This small molecule binds to this protein.
Small molecule (SMILES): CC[C@H](C)[C@H](NC(=O)[C@@H](N)CC(=O)O)C(=O)N[C@@H](CC(N)=O)C(=O)N[C@@H](Cc1ccccc1)C(=O)N[C@@H](CO)C(=O)N[C@@H](CO)C(=O)N[C@H](C=O)CC(C)C

Sequence of chain 43.X:
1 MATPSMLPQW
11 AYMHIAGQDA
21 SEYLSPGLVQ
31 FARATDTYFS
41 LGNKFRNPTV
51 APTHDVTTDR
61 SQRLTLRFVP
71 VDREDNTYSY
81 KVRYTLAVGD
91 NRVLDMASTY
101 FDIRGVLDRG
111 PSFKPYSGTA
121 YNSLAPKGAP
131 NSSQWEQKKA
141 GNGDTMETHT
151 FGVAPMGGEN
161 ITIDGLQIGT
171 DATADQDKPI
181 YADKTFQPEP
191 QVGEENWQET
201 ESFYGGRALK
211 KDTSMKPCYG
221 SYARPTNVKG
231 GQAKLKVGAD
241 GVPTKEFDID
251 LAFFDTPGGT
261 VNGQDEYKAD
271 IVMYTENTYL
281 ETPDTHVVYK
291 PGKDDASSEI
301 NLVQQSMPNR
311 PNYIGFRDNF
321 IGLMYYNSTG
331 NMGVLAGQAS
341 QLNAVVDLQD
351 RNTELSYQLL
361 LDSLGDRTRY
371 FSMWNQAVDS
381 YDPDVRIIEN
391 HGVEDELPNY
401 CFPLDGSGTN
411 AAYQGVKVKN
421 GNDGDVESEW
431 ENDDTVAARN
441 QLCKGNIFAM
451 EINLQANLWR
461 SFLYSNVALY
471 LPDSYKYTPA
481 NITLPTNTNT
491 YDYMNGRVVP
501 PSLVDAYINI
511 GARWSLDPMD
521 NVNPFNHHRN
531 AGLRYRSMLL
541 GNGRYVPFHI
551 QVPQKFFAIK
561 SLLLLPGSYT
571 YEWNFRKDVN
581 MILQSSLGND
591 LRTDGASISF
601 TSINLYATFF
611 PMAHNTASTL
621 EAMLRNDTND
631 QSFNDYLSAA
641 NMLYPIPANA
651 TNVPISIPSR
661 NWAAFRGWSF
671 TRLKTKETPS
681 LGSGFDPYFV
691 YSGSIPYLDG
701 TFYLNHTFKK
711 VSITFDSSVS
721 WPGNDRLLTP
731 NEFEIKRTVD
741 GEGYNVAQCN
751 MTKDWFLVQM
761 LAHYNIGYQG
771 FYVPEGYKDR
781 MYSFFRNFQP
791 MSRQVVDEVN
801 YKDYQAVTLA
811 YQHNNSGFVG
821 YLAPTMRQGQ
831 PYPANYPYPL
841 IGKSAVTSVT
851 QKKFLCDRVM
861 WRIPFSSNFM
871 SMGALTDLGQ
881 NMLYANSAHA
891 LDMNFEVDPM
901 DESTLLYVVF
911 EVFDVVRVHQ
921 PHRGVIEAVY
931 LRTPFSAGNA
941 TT

Binding-site contacts:
Ligand atom CD1 contacts residue SER21 of chain 43.V at 3.4 Å.
Ligand atom CD1 contacts residue ARG666 of chain 43.X at 3.9 Å.
Ligand atom O contacts residue ALA874 of chain 43.X at 3.7 Å.
Ligand atom CG contacts residue GLY667 of chain 43.X at 3.7 Å.
Ligand atom OG contacts residue ARG46 of chain 43.V at 3.2 Å.
Ligand atom OD1 contacts residue GLY667 of chain 43.X at 3.3 Å (h-bond).
Ligand atom O contacts residue ASN634 of chain 43.X at 3.0 Å (h-bond).
Ligand atom CB contacts residue ALA874 of chain 43.X at 3.9 Å (hydrophobic).
Ligand atom CB contacts residue ASN47 of chain 43.V at 3.7 Å.
Ligand atom N contacts residue SER871 of chain 43.X at 3.6 Å.
Ligand atom ND2 contacts residue THR49 of chain 43.V at 3.9 Å.
Ligand atom OG contacts residue PHE45 of chain 43.V at 3.3 Å (h-bond).
Ligand atom OD2 contacts residue GLU911 of chain 43.X at 3.4 Å (salt-bridge).
Ligand atom CB contacts residue PHE913 of chain 43.X at 3.9 Å (hydrophobic).
Ligand atom CB contacts residue GLY42 of chain 43.V at 3.7 Å.
Ligand atom CB contacts residue ARG666 of chain 43.X at 3.9 Å.
Ligand atom CG contacts residue GLU911 of chain 43.X at 3.5 Å.
Ligand atom OD2 contacts residue PRO864 of chain 43.X at 3.6 Å.
Ligand atom CA contacts residue ARG666 of chain 43.X at 3.6 Å.
Ligand atom O contacts residue ASN43 of chain 43.V at 3.6 Å.
Ligand atom O contacts residue ARG46 of chain 43.V at 3.9 Å.
Ligand atom CE1 contacts residue ARG46 of chain 43.V at 3.7 Å.
Ligand atom CD2 contacts residue ALA20 of chain 43.V at 3.8 Å (hydrophobic).
Ligand atom N contacts residue ARG46 of chain 43.V at 3.9 Å.
Ligand atom N contacts residue ARG666 of chain 43.X at 3.4 Å.
Ligand atom O contacts residue GLY42 of chain 43.V at 3.5 Å.
Ligand atom C contacts residue ARG666 of chain 43.X at 3.7 Å.
Ligand atom CD1 contacts residue ARG33 of chain 43.V at 3.8 Å.
Ligand atom OD1 contacts residue ASN634 of chain 43.X at 3.2 Å (h-bond).
Ligand atom N contacts residue ALA874 of chain 43.X at 3.8 Å.
Ligand atom CB contacts residue GLU911 of chain 43.X at 3.6 Å.
Ligand atom CD1 contacts residue ARG46 of chain 43.V at 3.9 Å.
Ligand atom OD1 contacts residue ARG666 of chain 43.X at 3.7 Å.
Ligand atom N contacts residue ARG666 of chain 43.X at 3.4 Å (salt-bridge).
Ligand atom CG contacts residue ASN634 of chain 43.X at 3.9 Å.
Ligand atom CG2 contacts residue TYR636 of chain 43.X at 3.8 Å (hydrophobic).
Ligand atom OD2 contacts residue GLY667 of chain 43.X at 3.7 Å.
Ligand atom N contacts residue GLY42 of chain 43.V at 3.5 Å (h-bond).
Ligand atom N contacts residue GLY873 of chain 43.X at 3.8 Å.
Ligand atom C contacts residue ASN634 of chain 43.X at 3.8 Å.

Sequence of chain 43.V:
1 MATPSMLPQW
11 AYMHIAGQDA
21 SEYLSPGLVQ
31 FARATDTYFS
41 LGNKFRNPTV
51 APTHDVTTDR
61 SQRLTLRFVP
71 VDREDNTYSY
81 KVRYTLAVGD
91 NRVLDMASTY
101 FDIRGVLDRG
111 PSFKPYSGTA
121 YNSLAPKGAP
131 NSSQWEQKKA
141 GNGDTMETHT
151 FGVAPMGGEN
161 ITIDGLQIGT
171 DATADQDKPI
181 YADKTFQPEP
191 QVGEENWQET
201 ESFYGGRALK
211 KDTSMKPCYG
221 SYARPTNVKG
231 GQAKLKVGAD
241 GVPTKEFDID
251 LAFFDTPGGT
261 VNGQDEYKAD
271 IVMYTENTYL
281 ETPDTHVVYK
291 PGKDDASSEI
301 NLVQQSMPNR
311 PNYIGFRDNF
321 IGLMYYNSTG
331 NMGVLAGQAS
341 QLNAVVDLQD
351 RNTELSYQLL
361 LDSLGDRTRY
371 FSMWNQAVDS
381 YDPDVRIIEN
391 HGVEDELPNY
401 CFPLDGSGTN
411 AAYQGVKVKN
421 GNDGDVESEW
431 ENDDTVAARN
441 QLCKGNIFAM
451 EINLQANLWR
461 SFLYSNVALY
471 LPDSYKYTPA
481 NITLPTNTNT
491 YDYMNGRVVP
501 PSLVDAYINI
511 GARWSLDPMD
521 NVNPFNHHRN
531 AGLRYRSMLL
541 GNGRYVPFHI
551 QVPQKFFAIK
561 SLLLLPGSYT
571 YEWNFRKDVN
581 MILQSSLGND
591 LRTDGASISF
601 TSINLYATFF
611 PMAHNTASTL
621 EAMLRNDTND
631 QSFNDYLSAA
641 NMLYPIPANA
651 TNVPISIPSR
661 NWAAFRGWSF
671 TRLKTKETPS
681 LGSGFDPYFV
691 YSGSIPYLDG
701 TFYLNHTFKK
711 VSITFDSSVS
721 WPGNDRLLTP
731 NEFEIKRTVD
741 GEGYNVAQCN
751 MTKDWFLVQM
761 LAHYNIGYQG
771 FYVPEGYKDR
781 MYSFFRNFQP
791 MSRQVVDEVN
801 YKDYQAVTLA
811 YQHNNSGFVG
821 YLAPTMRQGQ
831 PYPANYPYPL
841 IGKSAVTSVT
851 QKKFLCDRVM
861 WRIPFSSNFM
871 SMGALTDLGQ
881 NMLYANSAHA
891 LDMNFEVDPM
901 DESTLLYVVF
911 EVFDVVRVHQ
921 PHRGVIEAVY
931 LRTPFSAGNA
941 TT